The small molecule below binds the protein below.
Small molecule (SMILES): CC(=O)N[C@@H]1[C@@H](O)[C@H](O)[C@@H](CO)O[C@H]1O

Sequence of chain 1.B:
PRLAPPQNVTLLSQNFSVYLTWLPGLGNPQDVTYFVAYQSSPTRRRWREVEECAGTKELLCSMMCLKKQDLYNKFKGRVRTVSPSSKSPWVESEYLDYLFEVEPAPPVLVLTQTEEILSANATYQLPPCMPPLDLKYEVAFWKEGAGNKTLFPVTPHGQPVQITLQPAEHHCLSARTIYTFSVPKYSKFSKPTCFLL

Binding-site contacts:
Ligand atom C1 contacts residue ASN11 of chain 1.B at 1.5 Å.
Ligand atom O5 contacts residue ASN11 of chain 1.B at 2.0 Å (h-bond).
Ligand atom C7 contacts residue ASN11 of chain 1.B at 4.1 Å.
Ligand atom O6 contacts residue ASN11 of chain 1.B at 3.0 Å (h-bond).
Ligand atom C5 contacts residue ASN11 of chain 1.B at 3.3 Å.
Ligand atom C6 contacts residue ASN11 of chain 1.B at 3.9 Å.
Ligand atom N2 contacts residue ASN11 of chain 1.B at 3.1 Å (h-bond).
Ligand atom O7 contacts residue ASN11 of chain 1.B at 4.5 Å.
Ligand atom O6 contacts residue LEU26 of chain 1.B at 3.9 Å.
Ligand atom C3 contacts residue ASN11 of chain 1.B at 3.7 Å.
Ligand atom C2 contacts residue ASN11 of chain 1.B at 2.4 Å.
Ligand atom C4 contacts residue ASN11 of chain 1.B at 3.9 Å.